Binding-site contacts:
Ligand atom C6 contacts residue MET107 of chain 1.B at 3.7 Å (hydrophobic).
Ligand atom O4 contacts residue PRO100 of chain 1.A at 3.8 Å.
Ligand atom C8 contacts residue TYR37 of chain 1.A at 3.8 Å (hydrophobic).
Ligand atom C6 contacts residue GLU35 of chain 1.B at 3.7 Å.
Ligand atom C7 contacts residue THR96 of chain 1.A at 3.4 Å.
Ligand atom O5 contacts residue THR96 of chain 1.A at 3.2 Å.
Ligand atom C6 contacts residue GLY101 of chain 1.B at 2.8 Å.
Ligand atom O2 contacts residue THR96 of chain 1.A at 2.9 Å (h-bond).
Ligand atom C6 contacts residue GLY102 of chain 1.B at 3.7 Å.
Ligand atom C2 contacts residue THR96 of chain 1.A at 3.7 Å.
Ligand atom C4 contacts residue TYR37 of chain 1.A at 3.7 Å (hydrophobic).
Ligand atom C4 contacts residue GLU50 of chain 1.B at 3.5 Å.
Ligand atom O3 contacts residue HIS31 of chain 1.A at 3.2 Å (h-bond).
Ligand atom O4 contacts residue GLU50 of chain 1.B at 2.8 Å (salt-bridge).
Ligand atom C1 contacts residue THR96 of chain 1.A at 3.4 Å.
Ligand atom O4 contacts residue TYR37 of chain 1.A at 2.5 Å (h-bond).
Ligand atom C5 contacts residue TYR37 of chain 1.A at 3.9 Å (hydrophobic).
Ligand atom O2 contacts residue GLY105 of chain 1.B at 3.1 Å (h-bond).
Ligand atom C2 contacts residue HIS98 of chain 1.A at 3.9 Å.
Ligand atom C8 contacts residue HIS31 of chain 1.A at 3.8 Å.
Ligand atom O2 contacts residue THR97 of chain 1.A at 3.9 Å.
Ligand atom C3 contacts residue THR97 of chain 1.A at 3.8 Å.
Ligand atom O5 contacts residue ALA103 of chain 1.B at 3.6 Å.
Ligand atom O2 contacts residue TYR37 of chain 1.A at 3.5 Å.
Ligand atom O1 contacts residue HIS98 of chain 1.A at 3.5 Å.
Ligand atom O4 contacts residue GLY102 of chain 1.B at 3.7 Å.
Ligand atom C1 contacts residue HIS98 of chain 1.A at 3.8 Å.
Ligand atom C2 contacts residue THR96 of chain 1.A at 3.7 Å.
Ligand atom O3 contacts residue THR97 of chain 1.A at 3.7 Å.
Ligand atom O5 contacts residue GLY102 of chain 1.B at 3.6 Å (h-bond).
Ligand atom N2 contacts residue THR96 of chain 1.A at 2.7 Å (h-bond).
Ligand atom C4 contacts residue GLY105 of chain 1.B at 3.8 Å.
Ligand atom C3 contacts residue THR96 of chain 1.A at 3.9 Å.
Ligand atom O4 contacts residue GLY101 of chain 1.B at 3.8 Å.
Ligand atom O3 contacts residue ALA103 of chain 1.B at 3.0 Å (h-bond).
Ligand atom C2 contacts residue THR97 of chain 1.A at 3.3 Å.
Ligand atom C1 contacts residue HIS98 of chain 1.A at 3.9 Å.
Ligand atom O3 contacts residue GLY105 of chain 1.B at 3.3 Å.
Ligand atom C8 contacts residue THR96 of chain 1.A at 3.2 Å.
Ligand atom O4 contacts residue TRP33 of chain 1.B at 2.7 Å (h-bond).

A protein and the small-molecule ligand that binds it are described below.
Small molecule (SMILES): CO[C@@H]1O[C@@H](C)[C@H](O)[C@@H](O)[C@H]1O[C@@H]1O[C@H](CO)[C@@H](O)[C@H](O[C@@H]2O[C@@H](C)[C@H](O)[C@@H](O[C@@H]3O[C@@H](C)[C@H](O)[C@@H](O)[C@H]3O[C@@H]3O[C@@H](C)[C@H](O)[C@@H](O)[C@H]3O)[C@H]2O)[C@H]1NC(C)=O

Sequence of chain 1.B:
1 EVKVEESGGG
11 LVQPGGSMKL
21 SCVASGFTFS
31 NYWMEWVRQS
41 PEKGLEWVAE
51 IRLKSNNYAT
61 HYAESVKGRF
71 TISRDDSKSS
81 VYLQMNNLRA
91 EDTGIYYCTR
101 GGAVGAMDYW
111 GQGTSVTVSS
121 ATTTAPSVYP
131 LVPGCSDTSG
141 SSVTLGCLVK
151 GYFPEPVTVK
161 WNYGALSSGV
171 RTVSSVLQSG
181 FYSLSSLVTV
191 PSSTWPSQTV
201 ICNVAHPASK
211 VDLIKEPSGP

Sequence of chain 1.A:
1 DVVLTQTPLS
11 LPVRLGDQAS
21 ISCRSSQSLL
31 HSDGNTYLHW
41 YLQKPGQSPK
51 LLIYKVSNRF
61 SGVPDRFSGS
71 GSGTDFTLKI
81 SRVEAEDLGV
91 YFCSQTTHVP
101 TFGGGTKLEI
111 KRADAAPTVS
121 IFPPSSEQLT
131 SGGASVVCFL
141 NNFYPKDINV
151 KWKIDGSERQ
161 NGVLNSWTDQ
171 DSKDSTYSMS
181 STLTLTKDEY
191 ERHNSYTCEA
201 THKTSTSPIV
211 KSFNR